Binding-site contacts:
Ligand atom C3 contacts residue MN1 of chain 1.B at 3.0 Å.
Ligand atom C6 contacts residue THR90 of chain 1.A at 3.8 Å.
Ligand atom O1 contacts residue HIS54 of chain 1.A at 3.3 Å.
Ligand atom O5 contacts residue PHE94 of chain 1.A at 3.9 Å.
Ligand atom O4 contacts residue ASP245 of chain 1.A at 2.8 Å (salt-bridge).
Ligand atom C4 contacts residue MN1 of chain 1.B at 3.0 Å.
Ligand atom O3 contacts residue ASP287 of chain 1.A at 2.8 Å (salt-bridge).
Ligand atom O2 contacts residue TRP137 of chain 1.A at 3.7 Å.
Ligand atom O6 contacts residue GLU181 of chain 1.A at 3.3 Å (salt-bridge).
Ligand atom O4 contacts residue MN1 of chain 1.B at 2.0 Å.
Ligand atom O4 contacts residue ASP287 of chain 1.A at 3.0 Å (salt-bridge).
Ligand atom C5 contacts residue TRP16 of chain 1.A at 3.8 Å (hydrophobic).
Ligand atom O1 contacts residue PHE94 of chain 1.A at 4.0 Å.
Ligand atom O3 contacts residue HIS220 of chain 1.A at 3.3 Å.
Ligand atom O5 contacts residue HIS54 of chain 1.A at 2.8 Å (h-bond).
Ligand atom O6 contacts residue THR90 of chain 1.A at 3.6 Å.
Ligand atom O6 contacts residue VAL135 of chain 1.A at 3.5 Å.
Ligand atom C5 contacts residue GLU181 of chain 1.A at 4.1 Å.
Ligand atom O1 contacts residue TRP16 of chain 1.A at 3.5 Å (h-bond).
Ligand atom C1 contacts residue HIS54 of chain 1.A at 3.6 Å.
Ligand atom O4 contacts residue GLU181 of chain 1.A at 2.5 Å (salt-bridge).
Ligand atom O5 contacts residue TRP137 of chain 1.A at 3.7 Å.
Ligand atom C1 contacts residue PHE94 of chain 1.A at 3.7 Å (hydrophobic).
Ligand atom C4 contacts residue GLU181 of chain 1.A at 3.1 Å.
Ligand atom C5 contacts residue HIS54 of chain 1.A at 3.5 Å.
Ligand atom O3 contacts residue MN1 of chain 1.B at 2.2 Å.
Ligand atom O6 contacts residue TRP137 of chain 1.A at 3.4 Å.
Ligand atom C3 contacts residue GLU181 of chain 1.A at 3.8 Å.
Ligand atom C2 contacts residue TRP137 of chain 1.A at 3.5 Å (hydrophobic).
Ligand atom C6 contacts residue TRP16 of chain 1.A at 4.0 Å (hydrophobic).
Ligand atom O3 contacts residue GLU217 of chain 1.A at 3.1 Å (salt-bridge).
Ligand atom O2 contacts residue PHE26 of chain 3.A at 3.3 Å.
Ligand atom C3 contacts residue ASP287 of chain 1.A at 3.1 Å.
Ligand atom C1 contacts residue TRP137 of chain 1.A at 3.6 Å (hydrophobic).
Ligand atom O4 contacts residue GLU217 of chain 1.A at 4.2 Å.
Ligand atom C4 contacts residue ASP245 of chain 1.A at 4.2 Å.
Ligand atom C4 contacts residue ASP287 of chain 1.A at 3.6 Å.
Ligand atom C6 contacts residue GLU181 of chain 1.A at 3.8 Å.
Ligand atom O3 contacts residue GLU181 of chain 1.A at 2.9 Å (salt-bridge).
Ligand atom C6 contacts residue HIS54 of chain 1.A at 3.5 Å.

The protein below binds the small molecule below.
Small molecule (SMILES): OC[C@H]1O[C@H](O)[C@H](O)[C@@H](O)[C@@H]1O

Sequence of chain 1.A:
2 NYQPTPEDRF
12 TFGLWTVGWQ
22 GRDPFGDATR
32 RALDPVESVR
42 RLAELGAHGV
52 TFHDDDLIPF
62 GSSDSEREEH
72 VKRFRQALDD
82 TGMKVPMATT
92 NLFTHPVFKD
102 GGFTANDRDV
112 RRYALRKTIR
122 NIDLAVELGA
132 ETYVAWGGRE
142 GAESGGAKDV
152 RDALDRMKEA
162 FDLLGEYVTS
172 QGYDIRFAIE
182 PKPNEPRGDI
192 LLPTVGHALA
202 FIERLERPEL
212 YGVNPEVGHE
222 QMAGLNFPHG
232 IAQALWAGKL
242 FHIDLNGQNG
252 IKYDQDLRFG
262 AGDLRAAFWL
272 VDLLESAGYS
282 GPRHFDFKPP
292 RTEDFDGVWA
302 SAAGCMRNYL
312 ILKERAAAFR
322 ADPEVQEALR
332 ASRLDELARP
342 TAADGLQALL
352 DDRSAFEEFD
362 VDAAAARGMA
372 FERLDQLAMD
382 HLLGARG

Sequence of chain 3.A:
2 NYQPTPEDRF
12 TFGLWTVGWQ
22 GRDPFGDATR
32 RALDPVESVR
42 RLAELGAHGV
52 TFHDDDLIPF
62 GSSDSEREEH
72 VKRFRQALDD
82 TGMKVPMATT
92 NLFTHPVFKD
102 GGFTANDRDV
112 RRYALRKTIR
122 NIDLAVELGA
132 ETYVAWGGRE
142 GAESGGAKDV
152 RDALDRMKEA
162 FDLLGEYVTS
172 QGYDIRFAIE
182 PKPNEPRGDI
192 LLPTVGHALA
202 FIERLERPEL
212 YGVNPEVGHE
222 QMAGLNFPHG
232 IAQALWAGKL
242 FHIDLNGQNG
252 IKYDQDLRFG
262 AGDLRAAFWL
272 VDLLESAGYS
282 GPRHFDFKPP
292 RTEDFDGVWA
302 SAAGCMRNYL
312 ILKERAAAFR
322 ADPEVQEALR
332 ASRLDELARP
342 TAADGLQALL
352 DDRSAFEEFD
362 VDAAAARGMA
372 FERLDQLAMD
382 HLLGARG